This protein binds this small molecule.
Small molecule (SMILES): CC[C@H](C)[C@H](NC(=O)CN)C(=O)N[C@@H](CC(C)C)C(=O)N[C@@H](CCC(=O)O)C(=O)N[C@@H](Cc1ccccc1)C(=O)N[C@H](C(=O)N[C@@H](Cc1ccccc1)C(=O)N[C@H](C(=O)N[C@@H](CC(C)C)C(=O)O)[C@@H](C)O)C(C)C

Sequence of chain 1.A:
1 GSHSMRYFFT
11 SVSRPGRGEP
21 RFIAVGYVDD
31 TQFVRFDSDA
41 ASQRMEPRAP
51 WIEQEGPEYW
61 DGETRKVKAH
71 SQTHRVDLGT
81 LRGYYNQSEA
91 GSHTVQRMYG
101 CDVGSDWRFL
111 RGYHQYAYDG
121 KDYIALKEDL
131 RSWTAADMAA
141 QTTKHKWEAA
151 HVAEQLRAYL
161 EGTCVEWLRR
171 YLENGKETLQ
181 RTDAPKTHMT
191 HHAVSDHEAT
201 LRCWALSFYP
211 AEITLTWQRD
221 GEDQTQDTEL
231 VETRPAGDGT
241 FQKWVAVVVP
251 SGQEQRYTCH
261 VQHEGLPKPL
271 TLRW

Binding-site contacts:
Ligand atom CA contacts residue GLU63 of chain 1.A at 3.6 Å.
Ligand atom N contacts residue TRP167 of chain 1.A at 3.3 Å.
Ligand atom N contacts residue TYR171 of chain 1.A at 2.7 Å (h-bond).
Ligand atom O contacts residue LYS66 of chain 1.A at 3.5 Å.
Ligand atom CE1 contacts residue TRP147 of chain 1.A at 3.6 Å (hydrophobic).
Ligand atom N contacts residue TYR99 of chain 1.A at 3.0 Å (h-bond).
Ligand atom CG2 contacts residue TYR7 of chain 1.A at 3.4 Å (hydrophobic).
Ligand atom CA contacts residue TRP167 of chain 1.A at 3.4 Å (hydrophobic).
Ligand atom CA contacts residue TYR7 of chain 1.A at 3.3 Å (hydrophobic).
Ligand atom N contacts residue GLU63 of chain 1.A at 3.1 Å (salt-bridge).
Ligand atom O contacts residue TRP147 of chain 1.A at 3.0 Å (h-bond).
Ligand atom CD1 contacts residue VAL67 of chain 1.A at 3.5 Å (hydrophobic).
Ligand atom OE1 contacts residue ARG65 of chain 1.A at 3.5 Å (salt-bridge).
Ligand atom O contacts residue THR143 of chain 1.A at 2.7 Å (h-bond).
Ligand atom CA contacts residue TYR171 of chain 1.A at 3.5 Å (hydrophobic).
Ligand atom CG1 contacts residue GLU63 of chain 1.A at 3.5 Å.
Ligand atom OXT contacts residue LYS146 of chain 1.A at 3.5 Å (salt-bridge).
Ligand atom C contacts residue TYR7 of chain 1.A at 3.5 Å (hydrophobic).
Ligand atom O contacts residue HIS70 of chain 1.A at 3.4 Å.
Ligand atom N contacts residue TYR7 of chain 1.A at 2.8 Å (h-bond).
Ligand atom O contacts residue LYS66 of chain 1.A at 2.9 Å (salt-bridge).
Ligand atom CD1 contacts residue TRP147 of chain 1.A at 3.3 Å (hydrophobic).
Ligand atom O contacts residue TYR159 of chain 1.A at 2.6 Å (h-bond).
Ligand atom CB contacts residue TYR99 of chain 1.A at 3.2 Å (hydrophobic).
Ligand atom CA contacts residue ASP77 of chain 1.A at 3.4 Å.
Ligand atom N contacts residue ASP77 of chain 1.A at 2.9 Å (salt-bridge).
Ligand atom O contacts residue THR73 of chain 1.A at 3.3 Å.
Ligand atom CD2 contacts residue TYR159 of chain 1.A at 3.5 Å (hydrophobic).
Ligand atom CB contacts residue ASP77 of chain 1.A at 3.6 Å.
Ligand atom OG1 contacts residue LYS146 of chain 1.A at 3.1 Å (salt-bridge).
Ligand atom CB contacts residue THR143 of chain 1.A at 3.6 Å.
Ligand atom CG2 contacts residue HIS70 of chain 1.A at 3.4 Å.
Ligand atom O contacts residue TRP167 of chain 1.A at 3.5 Å.
Ligand atom O contacts residue LYS146 of chain 1.A at 3.1 Å (salt-bridge).
Ligand atom OE2 contacts residue ARG65 of chain 1.A at 2.5 Å (salt-bridge).
Ligand atom CB contacts residue THR73 of chain 1.A at 3.6 Å.
Ligand atom CD2 contacts residue TYR116 of chain 1.A at 3.4 Å (hydrophobic).
Ligand atom CG contacts residue ASP77 of chain 1.A at 3.4 Å.
Ligand atom N contacts residue LYS66 of chain 1.A at 3.6 Å (salt-bridge).
Ligand atom CB contacts residue TYR99 of chain 1.A at 3.5 Å (hydrophobic).